Sequence of chain 2.A:
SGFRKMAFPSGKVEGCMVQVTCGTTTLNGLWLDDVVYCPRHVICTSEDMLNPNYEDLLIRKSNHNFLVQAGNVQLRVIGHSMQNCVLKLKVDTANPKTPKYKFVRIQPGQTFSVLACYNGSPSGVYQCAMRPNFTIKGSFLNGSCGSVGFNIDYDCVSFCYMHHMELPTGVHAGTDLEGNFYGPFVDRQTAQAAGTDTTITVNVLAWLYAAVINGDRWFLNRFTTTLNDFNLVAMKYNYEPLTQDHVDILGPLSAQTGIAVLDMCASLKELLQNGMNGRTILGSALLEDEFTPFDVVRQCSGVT

The small molecule below binds the protein below.
Small molecule (SMILES): Cc1ccncc1NC(=O)Cc1cncc(Cl)c1

Binding-site contacts:
Ligand atom C1 contacts residue ASN142 of chain 2.A at 3.8 Å.
Ligand atom C3 contacts residue PHE140 of chain 2.A at 3.3 Å (hydrophobic).
Ligand atom O contacts residue MET165 of chain 2.A at 3.4 Å.
Ligand atom C2 contacts residue LEU141 of chain 2.A at 3.4 Å (hydrophobic).
Ligand atom N contacts residue GLU166 of chain 2.A at 3.5 Å.
Ligand atom CL contacts residue HIS164 of chain 2.A at 3.7 Å.
Ligand atom C1 contacts residue LEU141 of chain 2.A at 3.9 Å (hydrophobic).
Ligand atom C3 contacts residue GLU166 of chain 2.A at 3.5 Å.
Ligand atom C11 contacts residue MET165 of chain 2.A at 3.7 Å (hydrophobic).
Ligand atom N contacts residue PHE140 of chain 2.A at 3.7 Å.
Ligand atom C contacts residue ASN142 of chain 2.A at 3.8 Å.
Ligand atom C10 contacts residue MET49 of chain 2.A at 3.3 Å (hydrophobic).
Ligand atom N contacts residue SER144 of chain 2.A at 3.7 Å.
Ligand atom C5 contacts residue GLU166 of chain 2.A at 3.9 Å.
Ligand atom C4 contacts residue GLU166 of chain 2.A at 3.7 Å.
Ligand atom C12 contacts residue HIS41 of chain 2.A at 3.9 Å.
Ligand atom C11 contacts residue HIS164 of chain 2.A at 3.8 Å.
Ligand atom C4 contacts residue HIS163 of chain 2.A at 3.1 Å.
Ligand atom CL contacts residue ASP187 of chain 2.A at 3.1 Å.
Ligand atom C2 contacts residue GLU166 of chain 2.A at 3.5 Å.
Ligand atom C10 contacts residue ARG188 of chain 2.A at 3.5 Å.
Ligand atom C11 contacts residue MET49 of chain 2.A at 3.6 Å (hydrophobic).
Ligand atom C10 contacts residue GLN189 of chain 2.A at 3.9 Å.
Ligand atom O contacts residue GLU166 of chain 2.A at 2.9 Å (salt-bridge).
Ligand atom C2 contacts residue ASN142 of chain 2.A at 3.6 Å.
Ligand atom C9 contacts residue GLN189 of chain 2.A at 3.3 Å.
Ligand atom C3 contacts residue LEU141 of chain 2.A at 3.8 Å (hydrophobic).
Ligand atom N2 contacts residue MET49 of chain 2.A at 3.7 Å.
Ligand atom N2 contacts residue ARG188 of chain 2.A at 3.6 Å.
Ligand atom N2 contacts residue GLN189 of chain 2.A at 3.5 Å (h-bond).
Ligand atom C1 contacts residue GLU166 of chain 2.A at 3.7 Å.
Ligand atom C contacts residue GLU166 of chain 2.A at 3.4 Å.
Ligand atom N contacts residue HIS163 of chain 2.A at 2.7 Å (h-bond).
Ligand atom C4 contacts residue CYS145 of chain 2.A at 3.8 Å (hydrophobic).
Ligand atom C10 contacts residue MET165 of chain 2.A at 3.5 Å (hydrophobic).
Ligand atom C3 contacts residue HIS163 of chain 2.A at 3.9 Å.
Ligand atom N1 contacts residue CYS145 of chain 2.A at 3.7 Å.
Ligand atom C2 contacts residue PHE140 of chain 2.A at 3.7 Å (hydrophobic).
Ligand atom C12 contacts residue HIS164 of chain 2.A at 3.2 Å.
Ligand atom CL contacts residue HIS41 of chain 2.A at 3.2 Å.